The protein below binds the small molecule below.
Small molecule (SMILES): CC(=O)N[C@@H]1[C@@H](O)[C@H](O)[C@@H](CO)O[C@H]1O

Sequence of chain 1.G:
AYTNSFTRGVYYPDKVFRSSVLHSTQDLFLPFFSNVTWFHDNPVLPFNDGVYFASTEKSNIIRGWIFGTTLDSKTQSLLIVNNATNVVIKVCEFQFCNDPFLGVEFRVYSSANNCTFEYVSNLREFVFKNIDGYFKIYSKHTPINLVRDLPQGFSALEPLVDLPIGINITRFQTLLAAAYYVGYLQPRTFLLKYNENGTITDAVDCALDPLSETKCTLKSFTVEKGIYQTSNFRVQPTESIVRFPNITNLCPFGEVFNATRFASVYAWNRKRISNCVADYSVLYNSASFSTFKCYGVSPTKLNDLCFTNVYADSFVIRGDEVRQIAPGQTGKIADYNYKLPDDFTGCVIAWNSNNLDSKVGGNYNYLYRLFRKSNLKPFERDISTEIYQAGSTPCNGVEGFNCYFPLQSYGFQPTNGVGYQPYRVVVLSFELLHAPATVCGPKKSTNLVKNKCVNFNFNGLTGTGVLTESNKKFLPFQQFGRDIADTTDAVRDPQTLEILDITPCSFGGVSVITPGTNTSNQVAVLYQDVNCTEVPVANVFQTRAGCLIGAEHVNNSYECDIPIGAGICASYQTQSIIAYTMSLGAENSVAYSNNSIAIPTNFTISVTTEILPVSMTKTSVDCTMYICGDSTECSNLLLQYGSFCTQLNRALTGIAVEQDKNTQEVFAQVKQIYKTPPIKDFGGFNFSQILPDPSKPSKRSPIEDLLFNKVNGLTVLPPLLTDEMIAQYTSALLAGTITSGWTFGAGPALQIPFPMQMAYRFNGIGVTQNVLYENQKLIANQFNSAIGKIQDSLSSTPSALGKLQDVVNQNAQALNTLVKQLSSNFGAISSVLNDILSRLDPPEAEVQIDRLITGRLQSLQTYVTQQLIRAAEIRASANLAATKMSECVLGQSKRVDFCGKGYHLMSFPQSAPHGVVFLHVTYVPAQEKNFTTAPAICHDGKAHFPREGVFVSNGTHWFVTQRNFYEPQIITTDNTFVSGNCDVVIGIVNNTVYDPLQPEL

Binding-site contacts:
Ligand atom O5 contacts residue ASN657 of chain 1.G at 2.4 Å (h-bond).
Ligand atom C4 contacts residue ASN657 of chain 1.G at 4.3 Å.
Ligand atom N2 contacts residue VAL656 of chain 1.G at 4.1 Å.
Ligand atom O7 contacts residue VAL656 of chain 1.G at 3.2 Å (h-bond).
Ligand atom C5 contacts residue ASN657 of chain 1.G at 3.6 Å.
Ligand atom C2 contacts residue ASN657 of chain 1.G at 2.5 Å.
Ligand atom C1 contacts residue ASN657 of chain 1.G at 1.4 Å.
Ligand atom O7 contacts residue HIS655 of chain 1.G at 2.3 Å (h-bond).
Ligand atom N2 contacts residue ASN657 of chain 1.G at 3.0 Å (h-bond).
Ligand atom C8 contacts residue HIS655 of chain 1.G at 4.3 Å.
Ligand atom C3 contacts residue ASN657 of chain 1.G at 3.9 Å.
Ligand atom C7 contacts residue HIS655 of chain 1.G at 3.1 Å.
Ligand atom N2 contacts residue HIS655 of chain 1.G at 3.1 Å (h-bond).
Ligand atom C7 contacts residue VAL656 of chain 1.G at 3.9 Å (hydrophobic).
Ligand atom C7 contacts residue ASN657 of chain 1.G at 3.9 Å.
Ligand atom C8 contacts residue ASN657 of chain 1.G at 3.6 Å.
Ligand atom O7 contacts residue ASN657 of chain 1.G at 4.4 Å.